A small-molecule ligand and the protein it binds are described below.
Small molecule (SMILES): CC(C)CN(C[C@@H](O)[C@H](Cc1cc(F)cc(F)c1)NC(=O)O[C@H]1[C@H]2CO[C@H]3OC[C@@H]1[C@H]3C2)S(=O)(=O)c1ccc2nc(NC3CC3)sc2c1

Sequence of chain 1.B:
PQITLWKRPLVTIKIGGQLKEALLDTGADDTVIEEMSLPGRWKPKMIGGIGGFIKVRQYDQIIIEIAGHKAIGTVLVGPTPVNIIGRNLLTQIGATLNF

Binding-site contacts:
Ligand atom O1 contacts residue ASP30 of chain 1.B at 3.2 Å (salt-bridge).
Ligand atom O18 contacts residue ASP25 of chain 1.B at 2.9 Å (salt-bridge).
Ligand atom C12 contacts residue GLY27 of chain 1.A at 3.4 Å.
Ligand atom O18 contacts residue ASP25 of chain 1.A at 2.4 Å (salt-bridge).
Ligand atom C59 contacts residue GLY48 of chain 1.B at 2.9 Å.
Ligand atom N1 contacts residue ASP30 of chain 1.A at 3.3 Å (salt-bridge).
Ligand atom O18 contacts residue GLY27 of chain 1.B at 3.4 Å.
Ligand atom N20 contacts residue GLY27 of chain 1.B at 3.3 Å (h-bond).
Ligand atom C4 contacts residue ALA28 of chain 1.A at 3.5 Å (hydrophobic).
Ligand atom C32 contacts residue ASP25 of chain 1.A at 3.1 Å.
Ligand atom C15 contacts residue VAL82 of chain 1.B at 3.3 Å (hydrophobic).
Ligand atom C08 contacts residue GLY27 of chain 1.B at 3.5 Å.
Ligand atom C34 contacts residue VAL82 of chain 1.A at 3.3 Å (hydrophobic).
Ligand atom C1 contacts residue ASP30 of chain 1.A at 3.2 Å.
Ligand atom F1 contacts residue PRO81 of chain 1.A at 2.6 Å.
Ligand atom C79 contacts residue ASP30 of chain 1.A at 3.4 Å.
Ligand atom C3 contacts residue ALA28 of chain 1.A at 3.6 Å (hydrophobic).
Ligand atom F1 contacts residue ILE50 of chain 1.B at 2.9 Å.
Ligand atom C29 contacts residue ASP29 of chain 1.A at 3.2 Å.
Ligand atom C3 contacts residue ASP30 of chain 1.A at 3.5 Å.
Ligand atom F1 contacts residue GLY49 of chain 1.B at 2.8 Å.
Ligand atom C16 contacts residue ASP25 of chain 1.A at 3.0 Å.
Ligand atom O10 contacts residue GLY49 of chain 1.A at 3.1 Å.
Ligand atom C33 contacts residue PRO81 of chain 1.A at 3.5 Å (hydrophobic).
Ligand atom O1 contacts residue ASP29 of chain 1.B at 3.5 Å (salt-bridge).
Ligand atom O22 contacts residue GLY49 of chain 1.B at 3.5 Å.
Ligand atom F2 contacts residue ARG8 of chain 1.A at 3.4 Å.
Ligand atom O9 contacts residue ILE50 of chain 1.B at 3.1 Å.
Ligand atom C33 contacts residue VAL82 of chain 1.A at 3.6 Å (hydrophobic).
Ligand atom C08 contacts residue VAL82 of chain 1.A at 3.5 Å (hydrophobic).
Ligand atom C17 contacts residue ASP25 of chain 1.B at 3.4 Å.
Ligand atom O2 contacts residue ASP29 of chain 1.B at 2.9 Å (salt-bridge).
Ligand atom C49 contacts residue GLY48 of chain 1.B at 3.3 Å.
Ligand atom C33 contacts residue GLY49 of chain 1.B at 3.6 Å.
Ligand atom C6 contacts residue GLY48 of chain 1.A at 3.4 Å.
Ligand atom C17 contacts residue ASP25 of chain 1.A at 3.1 Å.
Ligand atom C35 contacts residue VAL82 of chain 1.A at 3.3 Å (hydrophobic).
Ligand atom C10 contacts residue ILE47 of chain 1.B at 3.3 Å (hydrophobic).
Ligand atom O9 contacts residue ILE84 of chain 1.A at 3.6 Å.
Ligand atom N2 contacts residue ASP30 of chain 1.A at 2.5 Å (salt-bridge).

Sequence of chain 1.A:
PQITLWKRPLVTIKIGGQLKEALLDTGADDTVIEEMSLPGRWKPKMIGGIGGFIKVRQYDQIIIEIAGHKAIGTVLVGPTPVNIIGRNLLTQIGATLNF